A small-molecule ligand and the protein it binds are described below.
Small molecule (SMILES): CC(=O)N[C@@H]1[C@@H](O)[C@H](O)[C@@H](CO)O[C@H]1O

Sequence of chain 1.A:
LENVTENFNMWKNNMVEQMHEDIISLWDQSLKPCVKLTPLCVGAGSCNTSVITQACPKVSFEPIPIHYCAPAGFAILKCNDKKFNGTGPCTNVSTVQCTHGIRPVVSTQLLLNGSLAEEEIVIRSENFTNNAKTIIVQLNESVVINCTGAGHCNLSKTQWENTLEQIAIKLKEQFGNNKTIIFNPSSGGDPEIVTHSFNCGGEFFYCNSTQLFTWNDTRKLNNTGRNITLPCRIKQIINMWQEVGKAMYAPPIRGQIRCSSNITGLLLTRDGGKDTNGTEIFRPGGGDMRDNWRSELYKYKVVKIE

Binding-site contacts:
Ligand atom C2 contacts residue ASN223 of chain 1.A at 2.5 Å.
Ligand atom C4 contacts residue ASN223 of chain 1.A at 4.2 Å.
Ligand atom C1 contacts residue ASN223 of chain 1.A at 1.4 Å.
Ligand atom O7 contacts residue LEU228 of chain 1.A at 3.5 Å.
Ligand atom N2 contacts residue THR221 of chain 1.A at 2.8 Å (h-bond).
Ligand atom C8 contacts residue THR221 of chain 1.A at 3.8 Å.
Ligand atom C8 contacts residue LEU228 of chain 1.A at 3.4 Å (hydrophobic).
Ligand atom O7 contacts residue THR221 of chain 1.A at 3.1 Å (h-bond).
Ligand atom C7 contacts residue ASN223 of chain 1.A at 3.8 Å.
Ligand atom C7 contacts residue THR221 of chain 1.A at 2.9 Å.
Ligand atom O7 contacts residue LYS227 of chain 1.A at 3.2 Å (salt-bridge).
Ligand atom C8 contacts residue LYS227 of chain 1.A at 4.2 Å.
Ligand atom N2 contacts residue ASN223 of chain 1.A at 2.9 Å (h-bond).
Ligand atom C1 contacts residue THR221 of chain 1.A at 4.2 Å.
Ligand atom C3 contacts residue ASN223 of chain 1.A at 3.8 Å.
Ligand atom O5 contacts residue ASN223 of chain 1.A at 2.4 Å (h-bond).
Ligand atom C7 contacts residue LEU228 of chain 1.A at 4.0 Å (hydrophobic).
Ligand atom O7 contacts residue ASN223 of chain 1.A at 3.9 Å.
Ligand atom C7 contacts residue LYS227 of chain 1.A at 3.9 Å.
Ligand atom C3 contacts residue THR221 of chain 1.A at 4.1 Å.
Ligand atom C5 contacts residue ASN223 of chain 1.A at 3.7 Å.
Ligand atom C2 contacts residue THR221 of chain 1.A at 4.0 Å.